Binding-site contacts:
Ligand atom C5' contacts residue ASP407 of chain 1.A at 3.6 Å.
Ligand atom O2B contacts residue LYS124 of chain 1.A at 2.7 Å (salt-bridge).
Ligand atom O1B contacts residue LYS124 of chain 1.A at 3.5 Å.
Ligand atom O3A contacts residue GLY123 of chain 1.A at 3.4 Å (h-bond).
Ligand atom O2A contacts residue ARG435 of chain 1.A at 3.0 Å (salt-bridge).
Ligand atom N3 contacts residue PHE92 of chain 1.A at 3.5 Å.
Ligand atom N6 contacts residue THR96 of chain 1.A at 3.4 Å.
Ligand atom C6 contacts residue PHE92 of chain 1.A at 3.4 Å (hydrophobic).
Ligand atom O1G contacts residue LYS124 of chain 1.A at 2.7 Å (salt-bridge).
Ligand atom C3' contacts residue ASP407 of chain 1.A at 3.2 Å.
Ligand atom O1A contacts residue GLY123 of chain 1.A at 3.5 Å.
Ligand atom N3B contacts residue ARG435 of chain 1.A at 3.1 Å (salt-bridge).
Ligand atom O3G contacts residue MG1 of chain 1.D at 1.9 Å.
Ligand atom O2B contacts residue THR122 of chain 1.A at 3.2 Å (h-bond).
Ligand atom N3B contacts residue GLY121 of chain 1.A at 3.0 Å (h-bond).
Ligand atom O3G contacts residue GLY405 of chain 1.A at 3.3 Å.
Ligand atom O3' contacts residue ASP407 of chain 1.A at 2.7 Å (salt-bridge).
Ligand atom N6 contacts residue GLN99 of chain 1.A at 3.0 Å (h-bond).
Ligand atom O3G contacts residue GLU234 of chain 1.A at 3.4 Å (salt-bridge).
Ligand atom C4 contacts residue PHE92 of chain 1.A at 3.5 Å (hydrophobic).
Ligand atom O1B contacts residue MG1 of chain 1.D at 1.9 Å.
Ligand atom C6 contacts residue THR96 of chain 1.A at 3.4 Å.
Ligand atom O2B contacts residue GLY123 of chain 1.A at 3.2 Å (h-bond).
Ligand atom PG contacts residue MG1 of chain 1.D at 3.2 Å.
Ligand atom O2G contacts residue ARG432 of chain 1.A at 2.8 Å (salt-bridge).
Ligand atom C2 contacts residue PHE92 of chain 1.A at 3.4 Å (hydrophobic).
Ligand atom N3B contacts residue MG1 of chain 1.D at 3.5 Å.
Ligand atom PB contacts residue LYS124 of chain 1.A at 3.5 Å.
Ligand atom N1 contacts residue PHE92 of chain 1.A at 3.4 Å.
Ligand atom O2G contacts residue ARG435 of chain 1.A at 2.7 Å (salt-bridge).
Ligand atom O4' contacts residue SER436 of chain 1.A at 3.5 Å.
Ligand atom O1A contacts residue THR125 of chain 1.A at 2.8 Å (h-bond).
Ligand atom PB contacts residue MG1 of chain 1.D at 3.2 Å.
Ligand atom O1A contacts residue LYS124 of chain 1.A at 3.4 Å (salt-bridge).
Ligand atom O3A contacts residue ARG435 of chain 1.A at 3.4 Å (salt-bridge).
Ligand atom N6 contacts residue GLY94 of chain 1.A at 2.9 Å (h-bond).
Ligand atom N7 contacts residue GLN99 of chain 1.A at 2.9 Å (h-bond).
Ligand atom O1G contacts residue THR120 of chain 1.A at 3.5 Å.
Ligand atom N3B contacts residue LYS124 of chain 1.A at 3.6 Å (salt-bridge).
Ligand atom C8 contacts residue PHE126 of chain 1.A at 3.6 Å (hydrophobic).

A protein and the small-molecule ligand that binds it are described below.
Small molecule (SMILES): Nc1ncnc2c1ncn2[C@@H]1O[C@H](CO[P](=O)(O)O[P](=O)(O)NP(=O)(O)O)[C@@H](O)[C@H]1O

Sequence of chain 1.A:
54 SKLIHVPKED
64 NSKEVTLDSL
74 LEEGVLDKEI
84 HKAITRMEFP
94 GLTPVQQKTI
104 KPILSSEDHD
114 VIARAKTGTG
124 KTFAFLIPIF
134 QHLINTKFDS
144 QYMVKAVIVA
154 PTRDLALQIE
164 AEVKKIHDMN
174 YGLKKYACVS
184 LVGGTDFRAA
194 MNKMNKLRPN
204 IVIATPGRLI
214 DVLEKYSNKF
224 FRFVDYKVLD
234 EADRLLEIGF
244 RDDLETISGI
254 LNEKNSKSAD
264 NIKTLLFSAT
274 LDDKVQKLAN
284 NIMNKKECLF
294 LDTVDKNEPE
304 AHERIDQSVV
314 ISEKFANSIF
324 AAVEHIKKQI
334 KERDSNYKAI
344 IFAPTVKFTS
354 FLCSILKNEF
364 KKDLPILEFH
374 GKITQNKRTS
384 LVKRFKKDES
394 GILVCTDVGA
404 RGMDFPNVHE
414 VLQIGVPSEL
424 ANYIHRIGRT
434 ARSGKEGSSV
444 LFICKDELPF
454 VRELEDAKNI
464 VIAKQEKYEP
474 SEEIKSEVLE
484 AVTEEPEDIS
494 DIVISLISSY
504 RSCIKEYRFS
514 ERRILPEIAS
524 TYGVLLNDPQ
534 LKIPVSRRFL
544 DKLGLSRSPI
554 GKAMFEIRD